Sequence of chain 1.A:
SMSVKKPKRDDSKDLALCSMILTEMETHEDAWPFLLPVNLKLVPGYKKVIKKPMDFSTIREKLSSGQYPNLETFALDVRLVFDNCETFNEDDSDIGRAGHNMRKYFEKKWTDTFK

This small molecule binds to this protein.
Small molecule (SMILES): CNC(=O)c1scc2c1OCCO2

Binding-site contacts:
Ligand atom O13 contacts residue VAL38 of chain 1.A at 4.3 Å.
Ligand atom C03 contacts residue VAL38 of chain 1.A at 3.8 Å (hydrophobic).
Ligand atom S08 contacts residue ASN89 of chain 1.A at 4.4 Å.
Ligand atom S08 contacts residue VAL43 of chain 1.A at 4.3 Å.
Ligand atom O12 contacts residue PRO33 of chain 1.A at 3.5 Å (h-bond).
Ligand atom C04 contacts residue VAL38 of chain 1.A at 3.9 Å (hydrophobic).
Ligand atom C03 contacts residue ASN89 of chain 1.A at 3.8 Å.
Ligand atom S08 contacts residue VAL38 of chain 1.A at 4.4 Å.
Ligand atom C05 contacts residue ILE95 of chain 1.A at 3.8 Å (hydrophobic).
Ligand atom O13 contacts residue ILE95 of chain 1.A at 4.2 Å.
Ligand atom C03 contacts residue ILE95 of chain 1.A at 4.1 Å (hydrophobic).
Ligand atom C06 contacts residue ILE95 of chain 1.A at 4.1 Å (hydrophobic).
Ligand atom C10 contacts residue ILE95 of chain 1.A at 4.4 Å (hydrophobic).
Ligand atom C01 contacts residue ILE95 of chain 1.A at 4.2 Å (hydrophobic).
Ligand atom O13 contacts residue ASN89 of chain 1.A at 2.9 Å (h-bond).
Ligand atom C01 contacts residue PRO33 of chain 1.A at 3.4 Å (hydrophobic).
Ligand atom C05 contacts residue VAL38 of chain 1.A at 4.1 Å (hydrophobic).
Ligand atom S08 contacts residue PHE88 of chain 1.A at 4.0 Å.
Ligand atom C11 contacts residue PRO33 of chain 1.A at 4.1 Å (hydrophobic).
Ligand atom C07 contacts residue VAL43 of chain 1.A at 4.0 Å (hydrophobic).
Ligand atom C04 contacts residue ILE95 of chain 1.A at 4.0 Å (hydrophobic).
Ligand atom N02 contacts residue ILE95 of chain 1.A at 4.0 Å.
Ligand atom C01 contacts residue CYS85 of chain 1.A at 4.3 Å (hydrophobic).
Ligand atom O13 contacts residue TYR46 of chain 1.A at 4.0 Å.
Ligand atom O12 contacts residue VAL38 of chain 1.A at 4.4 Å.
Ligand atom C01 contacts residue VAL38 of chain 1.A at 4.5 Å (hydrophobic).
Ligand atom S08 contacts residue TYR46 of chain 1.A at 4.5 Å.
Ligand atom C01 contacts residue PHE34 of chain 1.A at 3.5 Å (hydrophobic).
Ligand atom N02 contacts residue PRO33 of chain 1.A at 3.4 Å (h-bond).
Ligand atom O12 contacts residue ILE95 of chain 1.A at 3.9 Å.
Ligand atom N02 contacts residue VAL38 of chain 1.A at 3.8 Å.